Binding-site contacts:
Ligand atom C8 contacts residue SER188 of chain 1.A at 3.4 Å.
Ligand atom S1 contacts residue GLN185 of chain 1.A at 3.7 Å.
Ligand atom C47 contacts residue THR167 of chain 1.A at 3.8 Å.
Ligand atom C2 contacts residue PHE208 of chain 1.A at 3.6 Å (hydrophobic).
Ligand atom O5 contacts residue ASP187 of chain 1.A at 3.9 Å.
Ligand atom C48 contacts residue VAL88 of chain 1.A at 3.4 Å (hydrophobic).
Ligand atom C26 contacts residue HIS45 of chain 1.A at 3.6 Å.
Ligand atom C5 contacts residue PHE208 of chain 1.A at 3.6 Å (hydrophobic).
Ligand atom O3 contacts residue PHE208 of chain 1.A at 3.6 Å.
Ligand atom C27 contacts residue VAL209 of chain 1.A at 3.8 Å (hydrophobic).
Ligand atom C29 contacts residue SER188 of chain 1.A at 3.5 Å.
Ligand atom C28 contacts residue SER188 of chain 1.A at 3.7 Å.
Ligand atom O5 contacts residue CYS184 of chain 1.A at 3.7 Å.
Ligand atom C17 contacts residue PHE208 of chain 1.A at 3.8 Å (hydrophobic).
Ligand atom C17 contacts residue SER188 of chain 1.A at 3.3 Å.
Ligand atom C28 contacts residue HIS45 of chain 1.A at 3.9 Å.
Ligand atom O5 contacts residue GLN185 of chain 1.A at 3.5 Å.
Ligand atom C5 contacts residue VAL209 of chain 1.A at 3.8 Å (hydrophobic).
Ligand atom C48 contacts residue PHE208 of chain 1.A at 3.7 Å (hydrophobic).
Ligand atom C47 contacts residue PHE208 of chain 1.A at 3.7 Å (hydrophobic).
Ligand atom O5 contacts residue SER188 of chain 1.A at 2.2 Å (h-bond).
Ligand atom C46 contacts residue THR167 of chain 1.A at 3.9 Å.
Ligand atom C7 contacts residue SER207 of chain 1.A at 3.4 Å.
Ligand atom C27 contacts residue PHE208 of chain 1.A at 3.8 Å (hydrophobic).
Ligand atom C26 contacts residue SER207 of chain 1.A at 3.8 Å.
Ligand atom C17 contacts residue SER207 of chain 1.A at 3.9 Å.
Ligand atom N2 contacts residue GLN185 of chain 1.A at 3.9 Å.
Ligand atom C4 contacts residue PHE208 of chain 1.A at 3.6 Å (hydrophobic).
Ligand atom O1 contacts residue GLN185 of chain 1.A at 3.2 Å.
Ligand atom C7 contacts residue SER188 of chain 1.A at 2.4 Å.
Ligand atom C30 contacts residue SER188 of chain 1.A at 1.3 Å.
Ligand atom C1 contacts residue CYS184 of chain 1.A at 3.2 Å (hydrophobic).
Ligand atom C3 contacts residue GLN185 of chain 1.A at 3.6 Å.
Ligand atom C1 contacts residue GLN185 of chain 1.A at 3.2 Å.
Ligand atom C1 contacts residue VAL209 of chain 1.A at 3.7 Å (hydrophobic).
Ligand atom N1 contacts residue SER207 of chain 1.A at 3.7 Å.
Ligand atom C27 contacts residue SER188 of chain 1.A at 3.5 Å.
Ligand atom O5 contacts residue GLY186 of chain 1.A at 3.3 Å (h-bond).
Ligand atom C17 contacts residue THR206 of chain 1.A at 3.5 Å.
Ligand atom O3 contacts residue VAL209 of chain 1.A at 3.1 Å (h-bond).

This small molecule binds to this protein.
Small molecule (SMILES): CC(C)[C@H](C=O)[C@H]1[C@H](NS(C)(=O)=O)CCN1C(=O)/C=C/CN1CCCCC1

Sequence of chain 1.A:
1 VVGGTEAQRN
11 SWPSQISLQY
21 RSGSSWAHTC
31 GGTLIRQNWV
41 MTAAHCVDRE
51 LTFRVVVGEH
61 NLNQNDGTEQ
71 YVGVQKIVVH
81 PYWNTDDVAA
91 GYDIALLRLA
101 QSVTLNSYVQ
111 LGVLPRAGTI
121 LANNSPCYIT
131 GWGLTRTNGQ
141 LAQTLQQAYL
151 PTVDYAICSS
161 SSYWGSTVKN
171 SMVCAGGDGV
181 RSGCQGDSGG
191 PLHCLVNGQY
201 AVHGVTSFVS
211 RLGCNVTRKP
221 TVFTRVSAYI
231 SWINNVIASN